Sequence of chain 1.A:
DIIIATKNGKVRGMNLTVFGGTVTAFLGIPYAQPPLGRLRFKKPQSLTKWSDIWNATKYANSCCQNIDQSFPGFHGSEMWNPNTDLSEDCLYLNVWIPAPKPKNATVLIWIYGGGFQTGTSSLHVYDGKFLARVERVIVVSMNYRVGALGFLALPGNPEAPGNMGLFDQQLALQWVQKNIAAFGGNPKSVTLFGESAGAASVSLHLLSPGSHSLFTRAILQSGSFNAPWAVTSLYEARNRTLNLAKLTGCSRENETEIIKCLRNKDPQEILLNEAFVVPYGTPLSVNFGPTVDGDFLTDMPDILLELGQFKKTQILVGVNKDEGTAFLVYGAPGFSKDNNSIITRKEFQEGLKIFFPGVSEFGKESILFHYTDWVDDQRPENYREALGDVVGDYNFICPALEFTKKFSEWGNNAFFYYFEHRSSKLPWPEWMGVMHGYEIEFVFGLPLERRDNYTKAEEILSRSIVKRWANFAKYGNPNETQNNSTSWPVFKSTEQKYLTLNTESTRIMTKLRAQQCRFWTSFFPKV

A small-molecule ligand and the protein it binds are described below.
Small molecule (SMILES): CC(=O)N[C@H]1CO[C@H](CO[C@H]2O[C@@H](C)[C@@H](O)[C@@H](O)[C@@H]2O)[C@@H](O)[C@@H]1O

Binding-site contacts:
Ligand atom C5 contacts residue ASN486 of chain 1.A at 3.6 Å.
Ligand atom C6 contacts residue ASN486 of chain 1.A at 4.3 Å.
Ligand atom O6 contacts residue ASN486 of chain 1.A at 4.1 Å.
Ligand atom C4 contacts residue ASN486 of chain 1.A at 4.2 Å.
Ligand atom C2 contacts residue ASN486 of chain 1.A at 3.6 Å.
Ligand atom O7 contacts residue ASN486 of chain 1.A at 2.6 Å (h-bond).
Ligand atom C1 contacts residue ASN486 of chain 1.A at 1.5 Å.
Ligand atom C1 contacts residue ASN486 of chain 1.A at 3.5 Å.
Ligand atom O2 contacts residue ASN486 of chain 1.A at 2.7 Å (h-bond).
Ligand atom C7 contacts residue ASN486 of chain 1.A at 3.4 Å.
Ligand atom O5 contacts residue ASN486 of chain 1.A at 2.3 Å (h-bond).
Ligand atom C2 contacts residue ASN486 of chain 1.A at 2.6 Å.
Ligand atom N2 contacts residue ASN486 of chain 1.A at 3.2 Å (h-bond).
Ligand atom C3 contacts residue ASN486 of chain 1.A at 3.9 Å.